Sequence of chain 1.D:
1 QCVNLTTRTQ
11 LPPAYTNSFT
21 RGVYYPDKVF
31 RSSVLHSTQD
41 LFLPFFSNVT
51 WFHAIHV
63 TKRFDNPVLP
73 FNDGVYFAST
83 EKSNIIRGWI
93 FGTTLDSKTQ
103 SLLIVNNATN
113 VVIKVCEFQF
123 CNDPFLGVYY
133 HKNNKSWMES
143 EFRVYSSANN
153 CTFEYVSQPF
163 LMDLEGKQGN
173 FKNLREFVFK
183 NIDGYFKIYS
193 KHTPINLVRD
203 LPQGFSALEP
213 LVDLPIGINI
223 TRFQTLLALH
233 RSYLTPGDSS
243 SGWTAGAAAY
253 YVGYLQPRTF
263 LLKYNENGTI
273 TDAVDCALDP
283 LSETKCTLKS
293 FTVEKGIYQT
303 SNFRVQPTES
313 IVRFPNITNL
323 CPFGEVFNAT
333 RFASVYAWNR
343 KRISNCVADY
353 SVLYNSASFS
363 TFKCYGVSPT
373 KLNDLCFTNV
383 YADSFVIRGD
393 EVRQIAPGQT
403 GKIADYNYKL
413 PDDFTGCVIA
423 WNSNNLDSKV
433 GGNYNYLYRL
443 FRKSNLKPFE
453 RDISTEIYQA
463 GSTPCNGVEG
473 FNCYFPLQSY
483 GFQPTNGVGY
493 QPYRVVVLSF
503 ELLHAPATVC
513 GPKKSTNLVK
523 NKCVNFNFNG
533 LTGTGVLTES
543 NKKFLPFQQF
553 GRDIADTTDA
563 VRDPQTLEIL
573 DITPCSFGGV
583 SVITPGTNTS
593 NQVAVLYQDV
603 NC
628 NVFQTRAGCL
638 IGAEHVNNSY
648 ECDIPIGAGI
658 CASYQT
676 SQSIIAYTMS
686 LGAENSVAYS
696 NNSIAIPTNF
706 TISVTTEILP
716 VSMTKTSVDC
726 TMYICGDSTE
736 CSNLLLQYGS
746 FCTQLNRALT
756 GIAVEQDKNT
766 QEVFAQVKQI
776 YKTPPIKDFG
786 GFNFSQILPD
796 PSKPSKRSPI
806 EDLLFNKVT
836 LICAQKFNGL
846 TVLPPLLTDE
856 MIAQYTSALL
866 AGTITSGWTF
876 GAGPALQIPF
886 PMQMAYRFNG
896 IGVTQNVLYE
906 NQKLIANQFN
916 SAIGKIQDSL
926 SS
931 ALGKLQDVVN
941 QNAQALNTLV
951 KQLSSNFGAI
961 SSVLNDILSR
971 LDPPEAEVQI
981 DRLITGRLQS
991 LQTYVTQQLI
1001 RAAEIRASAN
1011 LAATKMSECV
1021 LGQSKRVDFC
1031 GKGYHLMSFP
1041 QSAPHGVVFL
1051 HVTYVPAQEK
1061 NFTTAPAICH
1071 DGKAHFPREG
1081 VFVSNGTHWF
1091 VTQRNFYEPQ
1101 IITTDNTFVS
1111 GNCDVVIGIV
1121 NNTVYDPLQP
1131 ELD

Binding-site contacts:
Ligand atom O7 contacts residue ASN321 of chain 1.D at 3.3 Å.
Ligand atom C5 contacts residue ASN318 of chain 1.D at 3.7 Å.
Ligand atom C6 contacts residue GLN567 of chain 1.D at 3.4 Å.
Ligand atom C4 contacts residue ASN318 of chain 1.D at 4.2 Å.
Ligand atom O7 contacts residue ASN318 of chain 1.D at 2.4 Å (h-bond).
Ligand atom O5 contacts residue ASN318 of chain 1.D at 2.3 Å (h-bond).
Ligand atom C8 contacts residue ASN321 of chain 1.D at 3.3 Å.
Ligand atom C2 contacts residue ASN318 of chain 1.D at 2.5 Å.
Ligand atom C1 contacts residue ASN318 of chain 1.D at 1.6 Å.
Ligand atom N2 contacts residue ASN318 of chain 1.D at 3.0 Å (h-bond).
Ligand atom C6 contacts residue PRO566 of chain 1.D at 3.1 Å (hydrophobic).
Ligand atom C7 contacts residue LEU322 of chain 1.D at 4.2 Å (hydrophobic).
Ligand atom O7 contacts residue LEU322 of chain 1.D at 4.4 Å.
Ligand atom C5 contacts residue PRO566 of chain 1.D at 4.3 Å (hydrophobic).
Ligand atom C7 contacts residue ASN321 of chain 1.D at 3.5 Å.
Ligand atom O6 contacts residue PRO566 of chain 1.D at 3.5 Å.
Ligand atom C7 contacts residue ASN318 of chain 1.D at 3.2 Å.
Ligand atom C3 contacts residue ASN318 of chain 1.D at 3.9 Å.
Ligand atom C8 contacts residue LEU322 of chain 1.D at 3.1 Å (hydrophobic).
Ligand atom C8 contacts residue ASN318 of chain 1.D at 4.3 Å.
Ligand atom O6 contacts residue GLN567 of chain 1.D at 2.8 Å (h-bond).

This small molecule binds to this protein.
Small molecule (SMILES): CC(=O)N[C@@H]1[C@@H](O)[C@H](O)[C@@H](CO)O[C@H]1O